Sequence of chain 1.A:
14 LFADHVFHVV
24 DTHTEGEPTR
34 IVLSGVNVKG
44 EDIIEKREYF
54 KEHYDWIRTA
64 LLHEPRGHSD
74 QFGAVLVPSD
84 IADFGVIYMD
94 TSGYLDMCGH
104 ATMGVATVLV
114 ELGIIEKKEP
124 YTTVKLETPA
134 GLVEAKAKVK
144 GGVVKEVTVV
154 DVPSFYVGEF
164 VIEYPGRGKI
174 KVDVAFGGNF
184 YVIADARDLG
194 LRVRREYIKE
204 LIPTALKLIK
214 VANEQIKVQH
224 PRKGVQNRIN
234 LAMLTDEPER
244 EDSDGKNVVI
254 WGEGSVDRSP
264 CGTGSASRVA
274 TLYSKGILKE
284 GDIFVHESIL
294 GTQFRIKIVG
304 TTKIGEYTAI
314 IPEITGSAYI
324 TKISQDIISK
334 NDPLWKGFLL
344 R

This small molecule binds to this protein.
Small molecule (SMILES): O=C(O)[C@@H]1CCCN1

Binding-site contacts:
Ligand atom OXT contacts residue HIS103 of chain 1.A at 3.0 Å (h-bond).
Ligand atom C contacts residue CYS264 of chain 1.A at 3.7 Å (hydrophobic).
Ligand atom C contacts residue THR266 of chain 1.A at 3.9 Å.
Ligand atom CB contacts residue CYS101 of chain 1.A at 3.4 Å (hydrophobic).
Ligand atom O contacts residue THR266 of chain 1.A at 2.7 Å (h-bond).
Ligand atom OXT contacts residue ASP260 of chain 1.A at 3.7 Å.
Ligand atom CD contacts residue TRP254 of chain 1.A at 3.6 Å (hydrophobic).
Ligand atom O contacts residue GLY102 of chain 1.A at 2.8 Å (h-bond).
Ligand atom C contacts residue ASP260 of chain 1.A at 3.9 Å.
Ligand atom O contacts residue CYS101 of chain 1.A at 3.8 Å.
Ligand atom N contacts residue ASP260 of chain 1.A at 2.5 Å (salt-bridge).
Ligand atom OXT contacts residue GLY102 of chain 1.A at 3.5 Å (h-bond).
Ligand atom CG contacts residue PHE75 of chain 1.A at 4.0 Å (hydrophobic).
Ligand atom CA contacts residue GLY102 of chain 1.A at 4.0 Å.
Ligand atom CG contacts residue LEU98 of chain 1.A at 3.7 Å (hydrophobic).
Ligand atom O contacts residue CYS264 of chain 1.A at 3.5 Å (h-bond).
Ligand atom CA contacts residue HIS103 of chain 1.A at 3.2 Å.
Ligand atom C contacts residue GLY265 of chain 1.A at 3.2 Å.
Ligand atom CG contacts residue LEU234 of chain 1.A at 3.8 Å (hydrophobic).
Ligand atom OXT contacts residue GLY265 of chain 1.A at 2.7 Å (h-bond).
Ligand atom CG contacts residue CYS101 of chain 1.A at 4.0 Å (hydrophobic).
Ligand atom N contacts residue HIS103 of chain 1.A at 3.3 Å (h-bond).
Ligand atom CD contacts residue ASP260 of chain 1.A at 3.3 Å.
Ligand atom C contacts residue GLY102 of chain 1.A at 3.1 Å.
Ligand atom N contacts residue CYS264 of chain 1.A at 3.9 Å.
Ligand atom CB contacts residue CYS264 of chain 1.A at 4.1 Å (hydrophobic).
Ligand atom C contacts residue HIS103 of chain 1.A at 3.6 Å.
Ligand atom CB contacts residue THR266 of chain 1.A at 3.5 Å.
Ligand atom OXT contacts residue SER262 of chain 1.A at 4.0 Å.
Ligand atom N contacts residue CYS101 of chain 1.A at 4.2 Å.
Ligand atom CA contacts residue CYS264 of chain 1.A at 4.1 Å (hydrophobic).
Ligand atom C contacts residue CYS101 of chain 1.A at 3.7 Å (hydrophobic).
Ligand atom CD contacts residue HIS103 of chain 1.A at 4.0 Å.
Ligand atom O contacts residue HIS103 of chain 1.A at 4.1 Å.
Ligand atom OXT contacts residue CYS101 of chain 1.A at 4.2 Å.
Ligand atom CB contacts residue TYR184 of chain 1.A at 3.8 Å (hydrophobic).
Ligand atom OXT contacts residue CYS264 of chain 1.A at 3.3 Å.
Ligand atom CA contacts residue ASP260 of chain 1.A at 3.6 Å.
Ligand atom O contacts residue GLY265 of chain 1.A at 2.9 Å (h-bond).
Ligand atom CA contacts residue CYS101 of chain 1.A at 3.0 Å (hydrophobic).